Binding-site contacts:
Ligand atom C7 contacts residue ASP238 of chain 3.C at 4.3 Å.
Ligand atom C8 contacts residue ASP238 of chain 3.C at 3.4 Å.
Ligand atom C8 contacts residue SER218 of chain 1.C at 3.4 Å.
Ligand atom O5 contacts residue THR168 of chain 3.C at 4.1 Å.
Ligand atom N2 contacts residue ASN166 of chain 3.C at 3.0 Å (h-bond).
Ligand atom O5 contacts residue ASN166 of chain 3.C at 2.4 Å (h-bond).
Ligand atom C1 contacts residue ASN237 of chain 3.C at 3.6 Å.
Ligand atom C7 contacts residue ASN166 of chain 3.C at 3.5 Å.
Ligand atom N2 contacts residue ASP238 of chain 3.C at 4.2 Å.
Ligand atom C8 contacts residue ASN237 of chain 3.C at 3.6 Å.
Ligand atom N2 contacts residue ASN237 of chain 3.C at 2.5 Å (h-bond).
Ligand atom C4 contacts residue ASN166 of chain 3.C at 4.0 Å.
Ligand atom C3 contacts residue ASN166 of chain 3.C at 3.8 Å.
Ligand atom C2 contacts residue ASN166 of chain 3.C at 2.4 Å.
Ligand atom C2 contacts residue ASN237 of chain 3.C at 3.4 Å.
Ligand atom O5 contacts residue ASN237 of chain 3.C at 4.1 Å.
Ligand atom C7 contacts residue ASN237 of chain 3.C at 3.5 Å.
Ligand atom C7 contacts residue ALA239 of chain 3.C at 3.9 Å (hydrophobic).
Ligand atom O7 contacts residue ALA239 of chain 3.C at 3.9 Å.
Ligand atom C3 contacts residue ASN237 of chain 3.C at 3.8 Å.
Ligand atom N2 contacts residue ALA239 of chain 3.C at 4.2 Å.
Ligand atom C5 contacts residue ASN237 of chain 3.C at 3.6 Å.
Ligand atom O6 contacts residue ASN166 of chain 3.C at 4.5 Å.
Ligand atom O6 contacts residue THR168 of chain 3.C at 4.2 Å.
Ligand atom C5 contacts residue ASN166 of chain 3.C at 3.6 Å.
Ligand atom C8 contacts residue ALA239 of chain 3.C at 3.2 Å (hydrophobic).
Ligand atom O7 contacts residue ASN166 of chain 3.C at 3.4 Å (h-bond).
Ligand atom C6 contacts residue ASN237 of chain 3.C at 3.8 Å.
Ligand atom C1 contacts residue ASN166 of chain 3.C at 1.4 Å.

Sequence of chain 3.C:
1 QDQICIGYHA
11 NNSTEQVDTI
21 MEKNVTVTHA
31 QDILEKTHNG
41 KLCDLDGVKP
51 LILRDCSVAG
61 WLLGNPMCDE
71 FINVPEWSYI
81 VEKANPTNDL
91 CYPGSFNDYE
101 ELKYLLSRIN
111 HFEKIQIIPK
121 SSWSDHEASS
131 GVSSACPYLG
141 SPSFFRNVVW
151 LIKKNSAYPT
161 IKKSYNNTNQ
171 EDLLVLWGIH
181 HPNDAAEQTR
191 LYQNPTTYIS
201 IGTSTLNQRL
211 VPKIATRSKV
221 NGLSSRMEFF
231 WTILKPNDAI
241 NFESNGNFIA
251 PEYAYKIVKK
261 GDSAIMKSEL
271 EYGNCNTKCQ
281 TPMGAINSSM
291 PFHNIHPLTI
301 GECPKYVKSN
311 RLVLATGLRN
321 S

A protein and the small-molecule ligand that binds it are described below.
Small molecule (SMILES): CC(=O)N[C@@H]1[C@@H](O)[C@H](O)[C@@H](CO)O[C@H]1O

Sequence of chain 1.C:
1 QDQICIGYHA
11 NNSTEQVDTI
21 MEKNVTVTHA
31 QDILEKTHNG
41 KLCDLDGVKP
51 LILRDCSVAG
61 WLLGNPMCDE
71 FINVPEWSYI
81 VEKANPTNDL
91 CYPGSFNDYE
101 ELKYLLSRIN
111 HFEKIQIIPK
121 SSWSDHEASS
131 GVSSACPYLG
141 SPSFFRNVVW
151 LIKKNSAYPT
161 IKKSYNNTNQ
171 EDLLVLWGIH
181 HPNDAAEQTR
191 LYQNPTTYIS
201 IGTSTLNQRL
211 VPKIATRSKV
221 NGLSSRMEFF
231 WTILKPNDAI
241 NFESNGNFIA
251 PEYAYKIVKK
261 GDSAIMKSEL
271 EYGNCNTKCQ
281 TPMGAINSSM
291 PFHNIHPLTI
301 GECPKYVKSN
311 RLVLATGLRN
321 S